Binding-site contacts:
Ligand atom O1 contacts residue PHE148 of chain 1.A at 4.0 Å.
Ligand atom C1 contacts residue PHE148 of chain 1.A at 3.8 Å (hydrophobic).
Ligand atom N contacts residue THR302 of chain 1.A at 3.2 Å (h-bond).
Ligand atom C3 contacts residue PRO316 of chain 1.A at 4.4 Å (hydrophobic).
Ligand atom C2 contacts residue PHE148 of chain 1.A at 4.2 Å (hydrophobic).
Ligand atom C1 contacts residue VAL313 of chain 1.A at 3.3 Å (hydrophobic).
Ligand atom C1 contacts residue GLU314 of chain 1.A at 4.4 Å.
Ligand atom CL contacts residue PRO144 of chain 1.A at 3.4 Å.
Ligand atom C2 contacts residue GLU314 of chain 1.A at 4.0 Å.
Ligand atom O1 contacts residue ARG147 of chain 1.A at 3.7 Å.
Ligand atom O contacts residue ILE308 of chain 1.A at 3.1 Å.
Ligand atom S contacts residue ILE308 of chain 1.A at 4.2 Å.
Ligand atom CL contacts residue HIS145 of chain 1.A at 3.7 Å.
Ligand atom O contacts residue PHE148 of chain 1.A at 4.1 Å.
Ligand atom CL contacts residue PRO316 of chain 1.A at 3.7 Å.
Ligand atom C3 contacts residue PRO144 of chain 1.A at 3.5 Å (hydrophobic).
Ligand atom C3 contacts residue PHE148 of chain 1.A at 4.0 Å (hydrophobic).
Ligand atom CL contacts residue SEP142 of chain 1.A at 3.5 Å.
Ligand atom O1 contacts residue THR303 of chain 1.A at 3.2 Å (h-bond).
Ligand atom S contacts residue THR303 of chain 1.A at 4.3 Å.
Ligand atom C contacts residue PHE148 of chain 1.A at 4.0 Å (hydrophobic).
Ligand atom C2 contacts residue VAL313 of chain 1.A at 4.1 Å (hydrophobic).
Ligand atom C contacts residue VAL313 of chain 1.A at 4.3 Å (hydrophobic).
Ligand atom O contacts residue VAL313 of chain 1.A at 3.6 Å.
Ligand atom S1 contacts residue PRO144 of chain 1.A at 2.8 Å (h-bond).
Ligand atom C contacts residue PRO144 of chain 1.A at 4.4 Å (hydrophobic).
Ligand atom S1 contacts residue PHE148 of chain 1.A at 3.7 Å.
Ligand atom N contacts residue THR303 of chain 1.A at 3.9 Å.

This protein binds this small molecule.
Small molecule (SMILES): NS(=O)(=O)c1ccc(Cl)s1

Sequence of chain 1.A:
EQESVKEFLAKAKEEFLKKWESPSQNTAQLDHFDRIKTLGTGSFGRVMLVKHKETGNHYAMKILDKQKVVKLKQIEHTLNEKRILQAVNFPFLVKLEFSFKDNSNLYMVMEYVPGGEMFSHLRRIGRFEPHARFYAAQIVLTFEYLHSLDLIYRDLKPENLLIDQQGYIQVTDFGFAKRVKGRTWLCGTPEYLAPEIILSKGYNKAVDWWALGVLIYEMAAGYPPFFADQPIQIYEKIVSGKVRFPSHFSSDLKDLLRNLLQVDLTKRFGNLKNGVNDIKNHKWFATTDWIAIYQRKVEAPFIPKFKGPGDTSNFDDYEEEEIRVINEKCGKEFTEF